Sequence of chain 1.B:
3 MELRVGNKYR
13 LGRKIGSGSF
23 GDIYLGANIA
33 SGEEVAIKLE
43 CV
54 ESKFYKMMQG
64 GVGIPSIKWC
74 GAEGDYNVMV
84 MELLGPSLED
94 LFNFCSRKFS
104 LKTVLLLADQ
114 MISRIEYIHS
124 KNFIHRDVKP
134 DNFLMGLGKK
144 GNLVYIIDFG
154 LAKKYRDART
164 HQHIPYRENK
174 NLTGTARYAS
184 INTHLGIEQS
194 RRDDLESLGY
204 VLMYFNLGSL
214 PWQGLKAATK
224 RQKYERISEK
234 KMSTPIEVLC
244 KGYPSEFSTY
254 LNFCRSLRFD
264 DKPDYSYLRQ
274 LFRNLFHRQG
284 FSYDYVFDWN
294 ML

A protein and the small-molecule ligand that binds it are described below.
Small molecule (SMILES): Nc1ncnc2c1c(COc1cccc(Cl)c1)nn2C1CCOCC1

Binding-site contacts:
Ligand atom N5 contacts residue LEU137 of chain 1.B at 3.9 Å.
Ligand atom O2 contacts residue ILE25 of chain 1.B at 3.8 Å.
Ligand atom N2 contacts residue LEU137 of chain 1.B at 3.9 Å.
Ligand atom N3 contacts residue MET84 of chain 1.B at 3.3 Å.
Ligand atom C14 contacts residue ILE17 of chain 1.B at 3.7 Å (hydrophobic).
Ligand atom C10 contacts residue LEU87 of chain 1.B at 3.8 Å (hydrophobic).
Ligand atom C9 contacts residue LEU137 of chain 1.B at 3.6 Å (hydrophobic).
Ligand atom C2 contacts residue MET84 of chain 1.B at 3.7 Å (hydrophobic).
Ligand atom N4 contacts residue LEU86 of chain 1.B at 3.7 Å.
Ligand atom C6 contacts residue LYS40 of chain 1.B at 3.6 Å.
Ligand atom C8 contacts residue LEU137 of chain 1.B at 3.6 Å (hydrophobic).
Ligand atom C1 contacts residue MET84 of chain 1.B at 3.4 Å (hydrophobic).
Ligand atom CL1 contacts residue LYS40 of chain 1.B at 3.8 Å.
Ligand atom C4 contacts residue ALA38 of chain 1.B at 3.7 Å (hydrophobic).
Ligand atom C7 contacts residue LEU87 of chain 1.B at 3.3 Å (hydrophobic).
Ligand atom N3 contacts residue LEU87 of chain 1.B at 4.0 Å.
Ligand atom O2 contacts residue ALA38 of chain 1.B at 3.8 Å.
Ligand atom N1 contacts residue PHE152 of chain 1.B at 4.0 Å.
Ligand atom C4 contacts residue MET84 of chain 1.B at 3.8 Å (hydrophobic).
Ligand atom C10 contacts residue LEU137 of chain 1.B at 3.9 Å (hydrophobic).
Ligand atom O2 contacts residue MET84 of chain 1.B at 3.9 Å.
Ligand atom C1 contacts residue LYS40 of chain 1.B at 3.9 Å.
Ligand atom C7 contacts residue LEU86 of chain 1.B at 3.6 Å (hydrophobic).
Ligand atom CL1 contacts residue ASP151 of chain 1.B at 3.5 Å.
Ligand atom C3 contacts residue ALA38 of chain 1.B at 3.6 Å (hydrophobic).
Ligand atom N3 contacts residue GLU85 of chain 1.B at 3.4 Å (salt-bridge).
Ligand atom C15 contacts residue ILE17 of chain 1.B at 4.0 Å (hydrophobic).
Ligand atom C14 contacts residue GLY18 of chain 1.B at 3.9 Å.
Ligand atom C4 contacts residue LYS40 of chain 1.B at 3.7 Å.
Ligand atom C5 contacts residue MET84 of chain 1.B at 4.0 Å (hydrophobic).
Ligand atom C5 contacts residue MET82 of chain 1.B at 3.5 Å (hydrophobic).
Ligand atom C6 contacts residue MET82 of chain 1.B at 3.9 Å (hydrophobic).
Ligand atom N4 contacts residue LEU87 of chain 1.B at 2.7 Å (h-bond).
Ligand atom C5 contacts residue LYS40 of chain 1.B at 3.7 Å.
Ligand atom N3 contacts residue ALA38 of chain 1.B at 3.3 Å.
Ligand atom C4 contacts residue MET82 of chain 1.B at 3.0 Å (hydrophobic).
Ligand atom CL1 contacts residue MET82 of chain 1.B at 3.2 Å.
Ligand atom C6 contacts residue MET84 of chain 1.B at 3.5 Å (hydrophobic).
Ligand atom C3 contacts residue MET84 of chain 1.B at 3.5 Å (hydrophobic).
Ligand atom C10 contacts residue ALA38 of chain 1.B at 3.6 Å (hydrophobic).